Binding-site contacts:
Ligand atom O5 contacts residue ASN64 of chain 1.F at 3.0 Å (h-bond).
Ligand atom O1 contacts residue ILE354 of chain 1.F at 4.1 Å.
Ligand atom O7 contacts residue ASN64 of chain 1.F at 4.2 Å.
Ligand atom C7 contacts residue ILE354 of chain 1.F at 4.1 Å (hydrophobic).
Ligand atom C1 contacts residue ASN64 of chain 1.F at 2.8 Å.
Ligand atom C8 contacts residue ILE385 of chain 1.F at 3.3 Å (hydrophobic).
Ligand atom C8 contacts residue ILE354 of chain 1.F at 4.1 Å (hydrophobic).
Ligand atom O6 contacts residue ASN64 of chain 1.F at 4.5 Å.
Ligand atom C5 contacts residue ASN64 of chain 1.F at 4.4 Å.
Ligand atom N2 contacts residue ILE354 of chain 1.F at 3.8 Å.
Ligand atom N2 contacts residue ASN64 of chain 1.F at 4.4 Å.
Ligand atom O7 contacts residue ILE354 of chain 1.F at 4.4 Å.
Ligand atom O1 contacts residue THR66 of chain 1.F at 4.5 Å.
Ligand atom O1 contacts residue ASN64 of chain 1.F at 3.3 Å (h-bond).
Ligand atom C2 contacts residue ASN64 of chain 1.F at 3.8 Å.

Sequence of chain 1.F:
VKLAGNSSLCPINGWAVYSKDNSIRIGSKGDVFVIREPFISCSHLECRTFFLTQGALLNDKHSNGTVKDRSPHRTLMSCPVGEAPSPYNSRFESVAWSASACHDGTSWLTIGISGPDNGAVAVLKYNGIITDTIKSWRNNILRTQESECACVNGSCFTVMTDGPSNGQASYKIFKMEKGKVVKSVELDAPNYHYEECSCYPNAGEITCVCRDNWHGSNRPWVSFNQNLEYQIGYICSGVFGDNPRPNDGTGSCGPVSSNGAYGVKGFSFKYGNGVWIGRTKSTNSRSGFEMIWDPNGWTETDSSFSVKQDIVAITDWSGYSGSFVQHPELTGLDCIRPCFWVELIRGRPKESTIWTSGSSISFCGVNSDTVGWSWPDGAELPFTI

This small molecule binds to this protein.
Small molecule (SMILES): CC(=O)N[C@@H]1[C@@H](O)[C@H](O)[C@@H](CO)O[C@@H]1O